This small molecule binds to this protein.
Small molecule (SMILES): O=C(CN1C[C@H](NC(=O)c2ccc(Cl)s2)C[C@H]1C(=O)NCC1CC1)Nc1ccc(-n2ccccc2=O)cc1F

Binding-site contacts:
Ligand atom N13 contacts residue GLY206 of chain 1.B at 3.7 Å.
Ligand atom C31 contacts residue PHE162 of chain 1.B at 3.6 Å (hydrophobic).
Ligand atom CL3 contacts residue ILE217 of chain 1.B at 3.4 Å.
Ligand atom S4 contacts residue TRP205 of chain 1.B at 3.6 Å.
Ligand atom O29 contacts residue SER185 of chain 1.B at 3.5 Å (h-bond).
Ligand atom C11 contacts residue TYR85 of chain 1.B at 3.6 Å (hydrophobic).
Ligand atom N15 contacts residue GLY206 of chain 1.B at 3.0 Å (h-bond).
Ligand atom C28 contacts residue PHE162 of chain 1.B at 3.5 Å (hydrophobic).
Ligand atom C31 contacts residue TRP205 of chain 1.B at 3.6 Å (hydrophobic).
Ligand atom F39 contacts residue TRP205 of chain 1.B at 3.6 Å.
Ligand atom S4 contacts residue VAL203 of chain 1.B at 3.5 Å.
Ligand atom CL3 contacts residue TYR218 of chain 1.B at 3.5 Å.
Ligand atom C22 contacts residue ALA180 of chain 1.B at 3.3 Å (hydrophobic).
Ligand atom C28 contacts residue GLU83 of chain 1.B at 3.3 Å.
Ligand atom C18 contacts residue GLY206 of chain 1.B at 3.7 Å.
Ligand atom C20 contacts residue CYS209 of chain 1.B at 3.5 Å (hydrophobic).
Ligand atom C24 contacts residue TRP205 of chain 1.B at 3.4 Å (hydrophobic).
Ligand atom C9 contacts residue TRP205 of chain 1.B at 3.4 Å (hydrophobic).
Ligand atom C3 contacts residue GLY206 of chain 1.B at 3.6 Å.
Ligand atom C7 contacts residue PHE162 of chain 1.B at 3.5 Å (hydrophobic).
Ligand atom C36 contacts residue THR84 of chain 1.B at 3.2 Å.
Ligand atom C35 contacts residue PHE162 of chain 1.B at 3.6 Å (hydrophobic).
Ligand atom N13 contacts residue CYS209 of chain 1.B at 3.6 Å (h-bond).
Ligand atom CL3 contacts residue GLY216 of chain 1.B at 3.4 Å.
Ligand atom F39 contacts residue TYR85 of chain 1.B at 3.3 Å.
Ligand atom C26 contacts residue ARG132 of chain 1.B at 3.7 Å.
Ligand atom C9 contacts residue ALA180 of chain 1.B at 3.6 Å (hydrophobic).
Ligand atom C14 contacts residue ALA180 of chain 1.B at 3.2 Å (hydrophobic).
Ligand atom C36 contacts residue GLU83 of chain 1.B at 3.6 Å.
Ligand atom C37 contacts residue GLN182 of chain 1.B at 3.6 Å.
Ligand atom C21 contacts residue GLY206 of chain 1.B at 3.4 Å.
Ligand atom C36 contacts residue PHE162 of chain 1.B at 3.6 Å (hydrophobic).
Ligand atom C14 contacts residue GLY208 of chain 1.B at 3.4 Å.
Ligand atom C35 contacts residue THR84 of chain 1.B at 3.3 Å.
Ligand atom N13 contacts residue GLY208 of chain 1.B at 3.1 Å (h-bond).
Ligand atom O32 contacts residue GLN182 of chain 1.B at 3.2 Å.
Ligand atom CL3 contacts residue TRP205 of chain 1.B at 3.6 Å.
Ligand atom C22 contacts residue ASP179 of chain 1.B at 3.4 Å.
Ligand atom N2 contacts residue PHE162 of chain 1.B at 3.6 Å.
Ligand atom N1 contacts residue GLY206 of chain 1.B at 3.6 Å.

Sequence of chain 1.B:
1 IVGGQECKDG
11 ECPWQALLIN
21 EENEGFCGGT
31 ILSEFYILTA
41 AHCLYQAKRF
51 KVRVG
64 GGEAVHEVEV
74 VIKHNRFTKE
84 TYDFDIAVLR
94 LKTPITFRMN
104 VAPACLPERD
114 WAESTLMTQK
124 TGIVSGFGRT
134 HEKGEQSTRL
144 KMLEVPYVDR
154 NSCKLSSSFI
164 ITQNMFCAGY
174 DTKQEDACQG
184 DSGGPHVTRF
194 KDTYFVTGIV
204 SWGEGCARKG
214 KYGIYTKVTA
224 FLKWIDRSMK